Sequence of chain 1.D:
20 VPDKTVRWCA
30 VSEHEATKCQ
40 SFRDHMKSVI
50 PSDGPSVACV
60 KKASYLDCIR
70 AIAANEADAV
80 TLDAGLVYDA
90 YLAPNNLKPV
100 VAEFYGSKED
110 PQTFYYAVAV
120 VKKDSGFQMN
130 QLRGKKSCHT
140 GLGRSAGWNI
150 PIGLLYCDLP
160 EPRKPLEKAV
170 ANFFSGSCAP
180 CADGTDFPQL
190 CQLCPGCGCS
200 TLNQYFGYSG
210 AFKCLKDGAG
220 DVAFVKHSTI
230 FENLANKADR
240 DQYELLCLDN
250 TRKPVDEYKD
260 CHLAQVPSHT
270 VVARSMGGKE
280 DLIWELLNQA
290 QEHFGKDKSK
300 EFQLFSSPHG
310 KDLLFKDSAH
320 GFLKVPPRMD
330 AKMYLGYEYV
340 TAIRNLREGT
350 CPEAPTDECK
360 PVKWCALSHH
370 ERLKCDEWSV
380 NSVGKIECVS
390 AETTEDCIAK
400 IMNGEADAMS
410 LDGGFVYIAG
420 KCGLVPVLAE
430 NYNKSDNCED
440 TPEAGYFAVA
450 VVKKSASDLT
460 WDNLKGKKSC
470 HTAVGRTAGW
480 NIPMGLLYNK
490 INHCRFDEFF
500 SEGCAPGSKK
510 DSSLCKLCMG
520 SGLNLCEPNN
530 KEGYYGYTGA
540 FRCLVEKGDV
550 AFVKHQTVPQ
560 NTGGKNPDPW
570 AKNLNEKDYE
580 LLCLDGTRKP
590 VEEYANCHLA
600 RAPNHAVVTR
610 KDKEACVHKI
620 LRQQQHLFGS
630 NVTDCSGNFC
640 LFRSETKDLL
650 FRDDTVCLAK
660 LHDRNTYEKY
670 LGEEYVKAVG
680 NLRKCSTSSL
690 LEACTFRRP

A protein and the small-molecule ligand that binds it are described below.
Small molecule (SMILES): CC(=O)N[C@@H]1[C@@H](O)[C@H](O)[C@@H](CO)O[C@H]1O

Binding-site contacts:
Ligand atom C7 contacts residue ASN630 of chain 1.D at 3.8 Å.
Ligand atom N2 contacts residue ASN630 of chain 1.D at 2.9 Å (h-bond).
Ligand atom C2 contacts residue ASN630 of chain 1.D at 2.6 Å.
Ligand atom C4 contacts residue ASN630 of chain 1.D at 4.3 Å.
Ligand atom C2 contacts residue HIS625 of chain 1.D at 4.0 Å.
Ligand atom C3 contacts residue ASN630 of chain 1.D at 3.8 Å.
Ligand atom O6 contacts residue LEU626 of chain 1.D at 4.3 Å.
Ligand atom O5 contacts residue HIS625 of chain 1.D at 3.8 Å.
Ligand atom C1 contacts residue HIS625 of chain 1.D at 4.2 Å.
Ligand atom C8 contacts residue ASN630 of chain 1.D at 4.4 Å.
Ligand atom C8 contacts residue HIS625 of chain 1.D at 3.7 Å.
Ligand atom C1 contacts residue ASN630 of chain 1.D at 1.4 Å.
Ligand atom O5 contacts residue ASN630 of chain 1.D at 2.4 Å (h-bond).
Ligand atom C5 contacts residue ASN630 of chain 1.D at 3.6 Å.